This small molecule binds to this protein.
Small molecule (SMILES): O=CNC1CCCCC1

Binding-site contacts:
Ligand atom C2 contacts residue NAI1 of chain 1.I at 3.9 Å.
Ligand atom O9 contacts residue CYS177 of chain 1.B at 3.6 Å (h-bond).
Ligand atom O9 contacts residue NAI1 of chain 1.I at 3.0 Å.
Ligand atom C3 contacts residue LEU312 of chain 1.A at 4.4 Å (hydrophobic).
Ligand atom C7 contacts residue HIS70 of chain 1.B at 3.1 Å.
Ligand atom O9 contacts residue CYS49 of chain 1.B at 4.4 Å.
Ligand atom C1 contacts residue PHE96 of chain 1.B at 4.0 Å (hydrophobic).
Ligand atom N8 contacts residue ALA51 of chain 1.B at 4.2 Å.
Ligand atom C6 contacts residue LEU119 of chain 1.B at 4.1 Å (hydrophobic).
Ligand atom C3 contacts residue NAI1 of chain 1.I at 3.9 Å.
Ligand atom O9 contacts residue ALA51 of chain 1.B at 3.3 Å.
Ligand atom C7 contacts residue NAI1 of chain 1.I at 3.9 Å.
Ligand atom O9 contacts residue CO1 of chain 1.G at 2.9 Å.
Ligand atom C1 contacts residue NAI1 of chain 1.I at 4.2 Å.
Ligand atom C6 contacts residue LEU60 of chain 1.B at 4.4 Å (hydrophobic).
Ligand atom C6 contacts residue ALA51 of chain 1.B at 4.2 Å (hydrophobic).
Ligand atom C2 contacts residue PHE96 of chain 1.B at 3.6 Å (hydrophobic).
Ligand atom C4 contacts residue VAL297 of chain 1.B at 3.7 Å (hydrophobic).
Ligand atom C5 contacts residue VAL297 of chain 1.B at 3.9 Å (hydrophobic).
Ligand atom N8 contacts residue HIS70 of chain 1.B at 4.2 Å.
Ligand atom C2 contacts residue LEU119 of chain 1.B at 4.0 Å (hydrophobic).
Ligand atom N8 contacts residue NAI1 of chain 1.I at 4.4 Å.
Ligand atom C3 contacts residue VAL297 of chain 1.B at 3.6 Å (hydrophobic).
Ligand atom C7 contacts residue PHE96 of chain 1.B at 3.7 Å (hydrophobic).
Ligand atom C1 contacts residue ALA51 of chain 1.B at 4.4 Å (hydrophobic).
Ligand atom C7 contacts residue CYS177 of chain 1.B at 3.8 Å (hydrophobic).
Ligand atom O9 contacts residue HIS70 of chain 1.B at 3.3 Å (h-bond).
Ligand atom C7 contacts residue CO1 of chain 1.G at 3.5 Å.
Ligand atom C7 contacts residue ALA51 of chain 1.B at 3.7 Å (hydrophobic).
Ligand atom N8 contacts residue PHE96 of chain 1.B at 3.2 Å.
Ligand atom N8 contacts residue LEU144 of chain 1.B at 4.1 Å.
Ligand atom C3 contacts residue ILE321 of chain 1.B at 3.5 Å (hydrophobic).
Ligand atom C4 contacts residue LEU119 of chain 1.B at 4.1 Å (hydrophobic).
Ligand atom C4 contacts residue ILE321 of chain 1.B at 4.4 Å (hydrophobic).
Ligand atom C2 contacts residue ILE321 of chain 1.B at 4.2 Å (hydrophobic).

Sequence of chain 1.B:
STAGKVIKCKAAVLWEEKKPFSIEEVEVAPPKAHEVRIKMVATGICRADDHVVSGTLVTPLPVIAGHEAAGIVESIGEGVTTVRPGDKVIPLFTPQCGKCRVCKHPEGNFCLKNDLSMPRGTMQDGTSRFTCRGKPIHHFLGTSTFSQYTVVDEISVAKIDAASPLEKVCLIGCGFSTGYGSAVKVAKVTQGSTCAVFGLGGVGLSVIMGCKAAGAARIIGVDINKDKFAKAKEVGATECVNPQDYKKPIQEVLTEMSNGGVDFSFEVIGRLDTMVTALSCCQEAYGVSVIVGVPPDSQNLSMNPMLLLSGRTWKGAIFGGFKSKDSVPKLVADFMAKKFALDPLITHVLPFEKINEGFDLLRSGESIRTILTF

Sequence of chain 1.A:
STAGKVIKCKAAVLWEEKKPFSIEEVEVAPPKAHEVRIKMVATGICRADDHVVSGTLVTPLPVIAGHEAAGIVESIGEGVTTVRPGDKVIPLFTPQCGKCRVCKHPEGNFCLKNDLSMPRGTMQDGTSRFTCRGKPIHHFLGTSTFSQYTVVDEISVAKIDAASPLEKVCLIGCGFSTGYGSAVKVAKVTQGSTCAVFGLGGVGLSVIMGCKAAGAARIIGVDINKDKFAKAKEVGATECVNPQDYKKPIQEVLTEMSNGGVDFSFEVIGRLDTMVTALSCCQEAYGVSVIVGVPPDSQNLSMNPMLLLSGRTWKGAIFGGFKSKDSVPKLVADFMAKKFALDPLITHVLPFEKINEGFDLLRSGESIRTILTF